Binding-site contacts:
Ligand atom N2 contacts residue ASN153 of chain 44.A at 3.1 Å (h-bond).
Ligand atom C6 contacts residue GLY156 of chain 44.A at 3.8 Å.
Ligand atom O7 contacts residue HIS149 of chain 44.A at 3.3 Å.
Ligand atom C5 contacts residue HIS149 of chain 44.A at 4.2 Å.
Ligand atom C1 contacts residue HIS149 of chain 44.A at 3.6 Å.
Ligand atom C6 contacts residue HIS158 of chain 44.A at 3.6 Å.
Ligand atom C5 contacts residue GLY156 of chain 44.A at 4.1 Å.
Ligand atom O5 contacts residue GLY156 of chain 44.A at 4.1 Å.
Ligand atom O5 contacts residue HIS158 of chain 44.A at 3.2 Å.
Ligand atom C5 contacts residue ASN153 of chain 44.A at 3.6 Å.
Ligand atom C8 contacts residue GLY102 of chain 30.A at 3.5 Å.
Ligand atom O3 contacts residue HIS149 of chain 44.A at 4.2 Å.
Ligand atom C1 contacts residue HIS158 of chain 44.A at 4.2 Å.
Ligand atom C8 contacts residue ASN153 of chain 44.A at 4.5 Å.
Ligand atom C7 contacts residue ASN153 of chain 44.A at 4.1 Å.
Ligand atom C2 contacts residue ASN153 of chain 44.A at 2.5 Å.
Ligand atom O6 contacts residue HIS158 of chain 44.A at 3.5 Å.
Ligand atom C2 contacts residue HIS149 of chain 44.A at 3.4 Å.
Ligand atom C5 contacts residue HIS158 of chain 44.A at 4.0 Å.
Ligand atom C3 contacts residue HIS149 of chain 44.A at 4.3 Å.
Ligand atom O5 contacts residue THR155 of chain 44.A at 3.9 Å.
Ligand atom O5 contacts residue HIS149 of chain 44.A at 3.6 Å (h-bond).
Ligand atom O6 contacts residue HIS149 of chain 44.A at 3.5 Å.
Ligand atom C1 contacts residue ASN153 of chain 44.A at 1.4 Å.
Ligand atom O5 contacts residue ASN153 of chain 44.A at 2.3 Å (h-bond).
Ligand atom C3 contacts residue ASN153 of chain 44.A at 3.9 Å.
Ligand atom C7 contacts residue HIS149 of chain 44.A at 4.3 Å.
Ligand atom C1 contacts residue THR155 of chain 44.A at 3.9 Å.
Ligand atom C4 contacts residue ASN153 of chain 44.A at 4.2 Å.
Ligand atom N2 contacts residue HIS149 of chain 44.A at 4.2 Å.
Ligand atom C4 contacts residue HIS149 of chain 44.A at 3.7 Å.

This small molecule binds to this protein.
Small molecule (SMILES): CC(=O)N[C@H]1[C@H](O[C@H]2[C@H](O)[C@@H](NC(C)=O)CO[C@@H]2CO)O[C@H](CO)[C@@H](O)[C@@H]1O

Sequence of chain 44.A:
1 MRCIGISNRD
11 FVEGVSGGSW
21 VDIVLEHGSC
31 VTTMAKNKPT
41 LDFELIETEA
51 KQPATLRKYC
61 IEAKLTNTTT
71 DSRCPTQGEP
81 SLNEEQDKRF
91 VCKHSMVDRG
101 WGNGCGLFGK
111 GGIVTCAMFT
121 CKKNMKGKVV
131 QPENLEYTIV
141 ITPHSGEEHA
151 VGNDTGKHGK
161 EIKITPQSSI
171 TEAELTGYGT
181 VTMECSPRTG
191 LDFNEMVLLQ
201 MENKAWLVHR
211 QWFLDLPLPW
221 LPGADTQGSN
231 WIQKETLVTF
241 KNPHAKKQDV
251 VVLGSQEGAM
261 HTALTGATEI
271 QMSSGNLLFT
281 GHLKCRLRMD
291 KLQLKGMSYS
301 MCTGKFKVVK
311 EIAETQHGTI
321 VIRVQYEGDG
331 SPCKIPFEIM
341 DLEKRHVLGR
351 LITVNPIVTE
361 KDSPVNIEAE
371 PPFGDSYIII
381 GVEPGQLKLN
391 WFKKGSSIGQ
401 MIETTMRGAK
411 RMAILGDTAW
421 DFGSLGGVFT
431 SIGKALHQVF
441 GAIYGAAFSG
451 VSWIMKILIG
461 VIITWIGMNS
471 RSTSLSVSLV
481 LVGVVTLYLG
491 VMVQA

Sequence of chain 30.A:
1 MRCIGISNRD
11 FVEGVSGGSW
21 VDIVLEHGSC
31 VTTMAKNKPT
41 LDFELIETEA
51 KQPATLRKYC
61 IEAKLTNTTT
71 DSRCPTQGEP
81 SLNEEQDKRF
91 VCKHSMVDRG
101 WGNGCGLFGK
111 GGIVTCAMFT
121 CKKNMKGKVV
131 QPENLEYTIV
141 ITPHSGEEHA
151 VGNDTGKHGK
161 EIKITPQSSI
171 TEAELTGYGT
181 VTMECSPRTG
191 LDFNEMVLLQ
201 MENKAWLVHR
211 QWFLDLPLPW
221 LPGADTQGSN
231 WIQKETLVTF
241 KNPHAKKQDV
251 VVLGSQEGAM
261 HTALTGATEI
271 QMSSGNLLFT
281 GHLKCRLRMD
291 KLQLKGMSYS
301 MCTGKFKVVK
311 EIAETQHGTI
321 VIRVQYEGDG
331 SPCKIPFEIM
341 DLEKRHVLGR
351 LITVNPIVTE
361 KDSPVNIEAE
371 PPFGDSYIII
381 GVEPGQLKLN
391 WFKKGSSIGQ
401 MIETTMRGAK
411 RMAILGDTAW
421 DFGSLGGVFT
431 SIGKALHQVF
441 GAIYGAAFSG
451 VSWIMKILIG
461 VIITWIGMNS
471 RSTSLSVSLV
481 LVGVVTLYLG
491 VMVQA